Sequence of chain 1.W:
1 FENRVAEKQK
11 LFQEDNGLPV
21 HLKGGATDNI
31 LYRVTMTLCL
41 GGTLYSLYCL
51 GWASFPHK

Binding-site contacts:
Ligand atom O25 contacts residue PHE1 of chain 1.W at 3.5 Å (h-bond).
Ligand atom C6 contacts residue LEU160 of chain 1.P at 4.1 Å (hydrophobic).
Ligand atom C16 contacts residue LEU160 of chain 1.P at 4.4 Å (hydrophobic).
Ligand atom C4 contacts residue PHE164 of chain 1.P at 4.1 Å (hydrophobic).
Ligand atom C10 contacts residue PHE164 of chain 1.P at 4.4 Å (hydrophobic).
Ligand atom C24 contacts residue PHE1 of chain 1.W at 4.3 Å (hydrophobic).
Ligand atom C16 contacts residue LYS157 of chain 1.P at 3.9 Å.
Ligand atom C24 contacts residue ARG156 of chain 1.P at 3.1 Å.
Ligand atom C6 contacts residue PHE164 of chain 1.P at 3.5 Å (hydrophobic).
Ligand atom O25 contacts residue ARG156 of chain 1.P at 3.1 Å (salt-bridge).
Ligand atom C19 contacts residue PHE219 of chain 1.P at 3.5 Å (hydrophobic).
Ligand atom C7 contacts residue GLN161 of chain 1.P at 3.9 Å.
Ligand atom C15 contacts residue LEU160 of chain 1.P at 4.0 Å (hydrophobic).
Ligand atom C15 contacts residue LYS157 of chain 1.P at 4.0 Å.
Ligand atom C23 contacts residue ARG156 of chain 1.P at 3.1 Å.
Ligand atom C7 contacts residue LEU160 of chain 1.P at 4.3 Å (hydrophobic).
Ligand atom C3 contacts residue PHE164 of chain 1.P at 4.0 Å (hydrophobic).
Ligand atom O7 contacts residue GLN161 of chain 1.P at 4.2 Å.
Ligand atom C23 contacts residue LEU160 of chain 1.P at 4.2 Å (hydrophobic).
Ligand atom C18 contacts residue LEU223 of chain 1.P at 3.9 Å (hydrophobic).
Ligand atom C6 contacts residue GLN161 of chain 1.P at 3.9 Å.
Ligand atom C18 contacts residue LEU160 of chain 1.P at 3.8 Å (hydrophobic).
Ligand atom C5 contacts residue PHE164 of chain 1.P at 3.6 Å (hydrophobic).
Ligand atom O26 contacts residue ARG156 of chain 1.P at 3.7 Å.
Ligand atom C2 contacts residue PHE164 of chain 1.P at 3.9 Å (hydrophobic).
Ligand atom O26 contacts residue PHE1 of chain 1.W at 3.9 Å.
Ligand atom C19 contacts residue PHE164 of chain 1.P at 3.7 Å (hydrophobic).

Sequence of chain 1.P:
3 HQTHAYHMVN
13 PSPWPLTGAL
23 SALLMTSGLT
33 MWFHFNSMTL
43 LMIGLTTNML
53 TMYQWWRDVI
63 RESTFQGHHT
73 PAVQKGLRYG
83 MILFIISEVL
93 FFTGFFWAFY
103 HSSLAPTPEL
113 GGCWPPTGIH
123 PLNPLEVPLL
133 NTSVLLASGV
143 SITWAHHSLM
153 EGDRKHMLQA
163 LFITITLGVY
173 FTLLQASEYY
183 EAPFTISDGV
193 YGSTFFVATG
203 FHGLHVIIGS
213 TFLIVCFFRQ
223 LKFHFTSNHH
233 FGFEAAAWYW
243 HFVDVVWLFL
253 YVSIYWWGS

This small molecule binds to this protein.
Small molecule (SMILES): C[C@H](CCC(=O)O)[C@H]1CC[C@H]2[C@@H]3[C@H](O)C[C@@H]4C[C@H](O)CC[C@]4(C)[C@H]3C[C@H](O)[C@]12C